Sequence of chain 2.A:
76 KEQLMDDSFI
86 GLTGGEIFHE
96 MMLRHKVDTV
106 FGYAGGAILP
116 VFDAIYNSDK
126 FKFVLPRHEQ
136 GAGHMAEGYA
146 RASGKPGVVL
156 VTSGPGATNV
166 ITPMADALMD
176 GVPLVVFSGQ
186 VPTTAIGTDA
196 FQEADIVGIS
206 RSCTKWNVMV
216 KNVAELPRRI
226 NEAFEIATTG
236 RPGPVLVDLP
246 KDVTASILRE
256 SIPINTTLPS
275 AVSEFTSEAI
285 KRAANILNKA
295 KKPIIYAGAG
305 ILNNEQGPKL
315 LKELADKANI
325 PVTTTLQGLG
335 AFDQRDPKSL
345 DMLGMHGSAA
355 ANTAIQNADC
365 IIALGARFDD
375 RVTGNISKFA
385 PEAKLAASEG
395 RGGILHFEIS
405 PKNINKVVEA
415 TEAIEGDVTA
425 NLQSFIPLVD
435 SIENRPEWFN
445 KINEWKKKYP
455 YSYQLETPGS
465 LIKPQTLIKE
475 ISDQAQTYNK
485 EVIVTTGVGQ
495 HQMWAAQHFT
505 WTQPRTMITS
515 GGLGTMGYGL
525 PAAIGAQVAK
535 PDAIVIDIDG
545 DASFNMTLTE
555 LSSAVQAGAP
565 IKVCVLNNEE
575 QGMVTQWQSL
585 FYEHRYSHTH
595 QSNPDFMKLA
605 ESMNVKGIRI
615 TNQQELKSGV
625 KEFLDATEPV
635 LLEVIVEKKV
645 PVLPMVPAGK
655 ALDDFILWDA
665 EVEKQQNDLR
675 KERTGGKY

Binding-site contacts:
Ligand atom C23 contacts residue ARG375 of chain 2.A at 3.2 Å.
Ligand atom O16 contacts residue LYS246 of chain 3.A at 3.2 Å.
Ligand atom O20 contacts residue TRP581 of chain 2.A at 3.4 Å (h-bond).
Ligand atom C23 contacts residue FAD1 of chain 2.B at 3.3 Å.
Ligand atom C13 contacts residue ALA112 of chain 3.A at 3.7 Å (hydrophobic).
Ligand atom O27 contacts residue TRP581 of chain 2.A at 3.4 Å.
Ligand atom C05 contacts residue ARG375 of chain 2.A at 3.7 Å.
Ligand atom C26 contacts residue GLY111 of chain 3.A at 3.7 Å.
Ligand atom O12 contacts residue PHE196 of chain 3.A at 3.5 Å.
Ligand atom N03 contacts residue LYS246 of chain 3.A at 3.1 Å (salt-bridge).
Ligand atom C26 contacts residue TRP581 of chain 2.A at 3.4 Å (hydrophobic).
Ligand atom C09 contacts residue PHE196 of chain 3.A at 3.6 Å (hydrophobic).
Ligand atom C07 contacts residue ARG375 of chain 2.A at 3.6 Å.
Ligand atom C23 contacts residue MET349 of chain 2.A at 3.4 Å (hydrophobic).
Ligand atom C26 contacts residue LYS246 of chain 3.A at 3.7 Å.
Ligand atom C21 contacts residue PHE196 of chain 3.A at 3.5 Å (hydrophobic).
Ligand atom O14 contacts residue PRO187 of chain 3.A at 3.6 Å.
Ligand atom N24 contacts residue TRP581 of chain 2.A at 3.3 Å.
Ligand atom C19 contacts residue TRP581 of chain 2.A at 3.3 Å (hydrophobic).
Ligand atom C25 contacts residue TRP581 of chain 2.A at 3.5 Å (hydrophobic).
Ligand atom O01 contacts residue ARG375 of chain 2.A at 2.7 Å (salt-bridge).
Ligand atom C08 contacts residue ASP374 of chain 2.A at 3.5 Å.
Ligand atom N18 contacts residue ARG375 of chain 2.A at 3.2 Å (salt-bridge).
Ligand atom C25 contacts residue GLY111 of chain 3.A at 3.4 Å.
Ligand atom C10 contacts residue PRO187 of chain 3.A at 3.7 Å (hydrophobic).
Ligand atom C08 contacts residue ARG375 of chain 2.A at 3.7 Å.
Ligand atom O27 contacts residue GLY111 of chain 3.A at 3.3 Å.
Ligand atom N18 contacts residue TRP581 of chain 2.A at 3.2 Å.
Ligand atom O27 contacts residue LYS246 of chain 3.A at 2.6 Å (salt-bridge).
Ligand atom C06 contacts residue ARG375 of chain 2.A at 3.7 Å.
Ligand atom O15 contacts residue ALA652 of chain 2.A at 3.3 Å.
Ligand atom C02 contacts residue ARG375 of chain 2.A at 3.8 Å.
Ligand atom N17 contacts residue TRP581 of chain 2.A at 3.2 Å.
Ligand atom C09 contacts residue ARG375 of chain 2.A at 3.7 Å.
Ligand atom C09 contacts residue VAL186 of chain 3.A at 3.7 Å (hydrophobic).
Ligand atom C05 contacts residue PRO187 of chain 3.A at 3.7 Å (hydrophobic).
Ligand atom C22 contacts residue MET349 of chain 2.A at 3.5 Å (hydrophobic).
Ligand atom C02 contacts residue TRP581 of chain 2.A at 3.5 Å (hydrophobic).
Ligand atom C23 contacts residue PHE196 of chain 3.A at 3.6 Å (hydrophobic).
Ligand atom O16 contacts residue PRO187 of chain 3.A at 3.2 Å.

Sequence of chain 3.A:
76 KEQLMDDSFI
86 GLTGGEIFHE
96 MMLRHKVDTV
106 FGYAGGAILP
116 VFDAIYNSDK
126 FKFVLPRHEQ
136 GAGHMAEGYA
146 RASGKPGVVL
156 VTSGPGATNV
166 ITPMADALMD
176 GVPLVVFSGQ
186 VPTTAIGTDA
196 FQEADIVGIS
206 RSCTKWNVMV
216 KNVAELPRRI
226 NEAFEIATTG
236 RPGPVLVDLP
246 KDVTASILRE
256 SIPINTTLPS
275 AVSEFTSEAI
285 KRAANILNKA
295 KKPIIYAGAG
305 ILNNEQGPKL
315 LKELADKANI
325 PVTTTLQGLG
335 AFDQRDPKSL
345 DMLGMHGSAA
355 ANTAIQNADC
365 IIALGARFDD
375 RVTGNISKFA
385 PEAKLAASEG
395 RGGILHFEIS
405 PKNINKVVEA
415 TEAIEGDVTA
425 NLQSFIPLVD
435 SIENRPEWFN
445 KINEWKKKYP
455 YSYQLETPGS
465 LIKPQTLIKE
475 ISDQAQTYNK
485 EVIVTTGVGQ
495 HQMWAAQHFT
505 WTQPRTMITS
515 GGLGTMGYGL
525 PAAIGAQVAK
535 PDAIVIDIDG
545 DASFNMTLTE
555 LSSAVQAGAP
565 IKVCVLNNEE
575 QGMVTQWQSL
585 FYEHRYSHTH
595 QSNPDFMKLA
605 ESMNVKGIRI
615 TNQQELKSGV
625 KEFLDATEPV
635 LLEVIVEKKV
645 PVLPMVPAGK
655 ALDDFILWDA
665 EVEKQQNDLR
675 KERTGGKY

The protein below binds the small molecule below.
Small molecule (SMILES): CCCOc1nn(C(=O)NS(=O)(=O)c2ccccc2C(=O)OC)c(=O)n1C